A small-molecule ligand and the protein it binds are described below.
Small molecule (SMILES): CC(=O)N[C@@H]1[C@@H](O)[C@H](O)[C@@H](CO)O[C@H]1O

Sequence of chain 1.B:
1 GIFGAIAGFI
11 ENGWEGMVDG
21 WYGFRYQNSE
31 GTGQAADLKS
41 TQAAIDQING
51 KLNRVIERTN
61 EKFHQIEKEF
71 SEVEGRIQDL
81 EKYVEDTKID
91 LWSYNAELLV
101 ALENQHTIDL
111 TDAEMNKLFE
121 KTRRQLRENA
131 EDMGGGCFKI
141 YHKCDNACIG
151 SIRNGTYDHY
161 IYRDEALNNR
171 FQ

Sequence of chain 1.A:
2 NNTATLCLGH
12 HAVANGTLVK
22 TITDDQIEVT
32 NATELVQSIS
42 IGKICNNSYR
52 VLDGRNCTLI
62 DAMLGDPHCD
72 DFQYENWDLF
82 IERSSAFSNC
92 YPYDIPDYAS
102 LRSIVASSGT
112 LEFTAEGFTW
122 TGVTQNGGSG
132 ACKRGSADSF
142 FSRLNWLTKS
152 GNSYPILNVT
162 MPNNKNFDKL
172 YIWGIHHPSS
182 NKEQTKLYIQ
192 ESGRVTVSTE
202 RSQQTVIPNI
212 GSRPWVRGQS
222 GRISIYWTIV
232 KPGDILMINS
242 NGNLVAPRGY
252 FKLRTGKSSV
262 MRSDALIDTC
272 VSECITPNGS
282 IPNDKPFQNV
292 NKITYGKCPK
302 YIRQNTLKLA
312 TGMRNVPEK

Binding-site contacts:
Ligand atom C1 contacts residue ASN32 of chain 1.A at 2.6 Å.
Ligand atom O5 contacts residue THR312 of chain 1.A at 4.1 Å.
Ligand atom C2 contacts residue ASN32 of chain 1.A at 3.6 Å.
Ligand atom N2 contacts residue ASN32 of chain 1.A at 4.1 Å.
Ligand atom C5 contacts residue ASN32 of chain 1.A at 4.0 Å.
Ligand atom O7 contacts residue ASN32 of chain 1.A at 3.0 Å (h-bond).
Ligand atom C7 contacts residue ASN32 of chain 1.A at 3.8 Å.
Ligand atom C3 contacts residue ASN32 of chain 1.A at 4.5 Å.
Ligand atom O6 contacts residue ASN32 of chain 1.A at 4.2 Å.
Ligand atom O6 contacts residue LEU52 of chain 1.B at 4.3 Å.
Ligand atom O6 contacts residue THR312 of chain 1.A at 3.8 Å.
Ligand atom O5 contacts residue ASN32 of chain 1.A at 2.6 Å (h-bond).
Ligand atom O3 contacts residue ASN32 of chain 1.A at 4.5 Å.